Binding-site contacts:
Ligand atom C1 contacts residue ASN159 of chain 1.A at 4.2 Å.
Ligand atom C11 contacts residue LEU164 of chain 1.A at 3.6 Å (hydrophobic).
Ligand atom C5 contacts residue ASN159 of chain 1.A at 4.1 Å.
Ligand atom C contacts residue GLU163 of chain 1.A at 3.5 Å.
Ligand atom C7 contacts residue ASN159 of chain 1.A at 3.9 Å.
Ligand atom C7 contacts residue GLU163 of chain 1.A at 3.2 Å.
Ligand atom C11 contacts residue LYS165 of chain 1.A at 3.6 Å.
Ligand atom C2 contacts residue MET109 of chain 1.A at 3.9 Å (hydrophobic).
Ligand atom C4 contacts residue LYS165 of chain 1.A at 3.9 Å.
Ligand atom C6 contacts residue LYS165 of chain 1.A at 3.9 Å.
Ligand atom C3 contacts residue LYS165 of chain 1.A at 3.7 Å.
Ligand atom C12 contacts residue LYS165 of chain 1.A at 3.8 Å.
Ligand atom N contacts residue GLU163 of chain 1.A at 4.1 Å.
Ligand atom C6 contacts residue ASN159 of chain 1.A at 4.2 Å.
Ligand atom C1 contacts residue MET109 of chain 1.A at 3.5 Å (hydrophobic).
Ligand atom C10 contacts residue LYS165 of chain 1.A at 4.2 Å.
Ligand atom C4 contacts residue GLU163 of chain 1.A at 4.3 Å.
Ligand atom C contacts residue LYS165 of chain 1.A at 4.2 Å.
Ligand atom C10 contacts residue GLU81 of chain 1.A at 3.2 Å.
Ligand atom C contacts residue ASN159 of chain 1.A at 4.0 Å.
Ligand atom C10 contacts residue ASN82 of chain 1.A at 4.0 Å.
Ligand atom N contacts residue GLU81 of chain 1.A at 3.6 Å.
Ligand atom C11 contacts residue GLU81 of chain 1.A at 3.4 Å.
Ligand atom C5 contacts residue LYS165 of chain 1.A at 4.0 Å.
Ligand atom C3 contacts residue ASN159 of chain 1.A at 4.1 Å.
Ligand atom C10 contacts residue GLU163 of chain 1.A at 4.0 Å.
Ligand atom C10 contacts residue LEU164 of chain 1.A at 4.0 Å (hydrophobic).
Ligand atom C5 contacts residue ALA157 of chain 1.A at 4.3 Å (hydrophobic).
Ligand atom O contacts residue LYS165 of chain 1.A at 3.1 Å.
Ligand atom C5 contacts residue GLU163 of chain 1.A at 3.2 Å.
Ligand atom C contacts residue VAL158 of chain 1.A at 4.2 Å (hydrophobic).
Ligand atom C8 contacts residue GLU163 of chain 1.A at 3.2 Å.
Ligand atom C11 contacts residue GLU163 of chain 1.A at 3.9 Å.
Ligand atom C9 contacts residue GLU81 of chain 1.A at 4.2 Å.
Ligand atom C4 contacts residue ASN159 of chain 1.A at 3.8 Å.
Ligand atom C6 contacts residue GLU163 of chain 1.A at 3.7 Å.
Ligand atom C2 contacts residue LYS165 of chain 1.A at 4.1 Å.
Ligand atom C contacts residue ALA157 of chain 1.A at 3.7 Å (hydrophobic).
Ligand atom C5 contacts residue LEU164 of chain 1.A at 3.8 Å (hydrophobic).
Ligand atom C9 contacts residue GLU163 of chain 1.A at 4.0 Å.

Sequence of chain 1.A:
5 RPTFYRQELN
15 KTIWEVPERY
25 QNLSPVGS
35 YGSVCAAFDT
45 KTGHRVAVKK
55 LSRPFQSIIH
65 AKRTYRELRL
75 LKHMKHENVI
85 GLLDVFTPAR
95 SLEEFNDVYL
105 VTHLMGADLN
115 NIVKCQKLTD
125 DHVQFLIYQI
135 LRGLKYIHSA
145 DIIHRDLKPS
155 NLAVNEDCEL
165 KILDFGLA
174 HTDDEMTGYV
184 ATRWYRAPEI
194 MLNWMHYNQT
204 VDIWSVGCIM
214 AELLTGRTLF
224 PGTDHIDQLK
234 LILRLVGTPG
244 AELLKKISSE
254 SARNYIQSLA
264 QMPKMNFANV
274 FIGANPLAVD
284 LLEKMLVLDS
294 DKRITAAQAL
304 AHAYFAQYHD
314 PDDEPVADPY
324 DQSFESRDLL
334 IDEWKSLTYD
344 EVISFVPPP

The protein below binds the small molecule below.
Small molecule (SMILES): Nc1ccc(-c2ccccc2C(=O)O)cc1